Binding-site contacts:
Ligand atom C3 contacts residue ASN307 of chain 1.A at 3.7 Å.
Ligand atom C5 contacts residue ASN307 of chain 1.A at 3.6 Å.
Ligand atom O7 contacts residue LYS303 of chain 1.A at 3.8 Å.
Ligand atom C5 contacts residue TRP363 of chain 1.A at 4.4 Å (hydrophobic).
Ligand atom C8 contacts residue ASN307 of chain 1.A at 3.6 Å.
Ligand atom C1 contacts residue ASN307 of chain 1.A at 1.5 Å.
Ligand atom N2 contacts residue ASN307 of chain 1.A at 2.8 Å (h-bond).
Ligand atom C1 contacts residue TRP363 of chain 1.A at 3.8 Å (hydrophobic).
Ligand atom O6 contacts residue TRP363 of chain 1.A at 3.9 Å.
Ligand atom C2 contacts residue ASN307 of chain 1.A at 2.4 Å.
Ligand atom O5 contacts residue TRP363 of chain 1.A at 4.0 Å.
Ligand atom O5 contacts residue ASN307 of chain 1.A at 2.4 Å (h-bond).
Ligand atom C4 contacts residue ASN307 of chain 1.A at 4.1 Å.
Ligand atom O7 contacts residue ASN307 of chain 1.A at 4.0 Å.
Ligand atom C7 contacts residue ASN307 of chain 1.A at 3.4 Å.

Sequence of chain 1.A:
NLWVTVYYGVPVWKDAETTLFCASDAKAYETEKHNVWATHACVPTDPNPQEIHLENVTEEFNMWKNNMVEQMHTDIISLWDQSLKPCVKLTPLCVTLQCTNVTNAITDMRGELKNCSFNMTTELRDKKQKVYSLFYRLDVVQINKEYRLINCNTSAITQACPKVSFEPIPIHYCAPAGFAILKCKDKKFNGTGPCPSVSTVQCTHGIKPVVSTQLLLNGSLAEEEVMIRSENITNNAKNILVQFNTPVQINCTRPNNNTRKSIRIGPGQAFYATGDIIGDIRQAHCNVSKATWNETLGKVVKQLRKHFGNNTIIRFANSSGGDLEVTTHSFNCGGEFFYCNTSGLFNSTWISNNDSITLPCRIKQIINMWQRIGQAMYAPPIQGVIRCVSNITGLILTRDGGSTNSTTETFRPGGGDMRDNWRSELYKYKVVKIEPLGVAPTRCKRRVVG

A small-molecule ligand and the protein it binds are described below.
Small molecule (SMILES): CC(=O)N[C@@H]1[C@@H](O)[C@H](O)[C@@H](CO)O[C@H]1O